Binding-site contacts:
Ligand atom CB contacts residue TRP177 of chain 1.D at 3.7 Å (hydrophobic).
Ligand atom CE1 contacts residue TYR174 of chain 1.D at 3.4 Å (hydrophobic).
Ligand atom ND1 contacts residue TRP177 of chain 1.D at 3.8 Å.
Ligand atom N contacts residue SER206 of chain 1.D at 4.3 Å.
Ligand atom CG contacts residue TYR143 of chain 1.D at 4.1 Å (hydrophobic).
Ligand atom ND1 contacts residue GLU161 of chain 1.D at 3.5 Å (salt-bridge).
Ligand atom CG contacts residue ASP195 of chain 1.D at 3.8 Å.
Ligand atom CD2 contacts residue TYR143 of chain 1.D at 3.3 Å (hydrophobic).
Ligand atom CG contacts residue TRP177 of chain 1.D at 4.1 Å (hydrophobic).
Ligand atom N contacts residue MSE204 of chain 1.D at 3.6 Å (h-bond).
Ligand atom CG contacts residue GLU161 of chain 1.D at 4.2 Å.
Ligand atom N contacts residue TYR143 of chain 1.D at 4.1 Å.
Ligand atom CB contacts residue ASP195 of chain 1.D at 4.1 Å.
Ligand atom CB contacts residue TYR143 of chain 1.D at 4.0 Å (hydrophobic).
Ligand atom CA contacts residue ASP224 of chain 1.D at 3.9 Å.
Ligand atom CD2 contacts residue GLU155 of chain 1.D at 3.8 Å.
Ligand atom CB contacts residue MSE157 of chain 1.D at 4.0 Å.
Ligand atom CG contacts residue MSE157 of chain 1.D at 4.1 Å.
Ligand atom NE2 contacts residue LYS196 of chain 1.D at 4.3 Å.
Ligand atom NE2 contacts residue MSE157 of chain 1.D at 4.1 Å.
Ligand atom CE1 contacts residue GLU155 of chain 1.D at 4.3 Å.
Ligand atom ND1 contacts residue TYR174 of chain 1.D at 3.4 Å (h-bond).
Ligand atom CE1 contacts residue ASP195 of chain 1.D at 3.1 Å.
Ligand atom N contacts residue TYR193 of chain 1.D at 3.2 Å (h-bond).
Ligand atom CB contacts residue TYR111 of chain 1.D at 3.6 Å (hydrophobic).
Ligand atom N contacts residue ASP195 of chain 1.D at 3.3 Å (salt-bridge).
Ligand atom CB contacts residue ASP224 of chain 1.D at 4.1 Å.
Ligand atom CE1 contacts residue GLU161 of chain 1.D at 2.8 Å.
Ligand atom NE2 contacts residue TYR143 of chain 1.D at 3.6 Å.
Ligand atom CA contacts residue TRP177 of chain 1.D at 3.4 Å (hydrophobic).
Ligand atom ND1 contacts residue ASP195 of chain 1.D at 2.9 Å (salt-bridge).
Ligand atom CD2 contacts residue MSE157 of chain 1.D at 3.8 Å.
Ligand atom CD2 contacts residue GLU161 of chain 1.D at 4.0 Å.
Ligand atom NE2 contacts residue GLU161 of chain 1.D at 3.2 Å (salt-bridge).
Ligand atom N contacts residue ASP224 of chain 1.D at 2.8 Å (salt-bridge).
Ligand atom CA contacts residue TYR193 of chain 1.D at 3.4 Å (hydrophobic).
Ligand atom CA contacts residue TYR111 of chain 1.D at 3.9 Å (hydrophobic).
Ligand atom CA contacts residue ASP195 of chain 1.D at 3.2 Å.
Ligand atom CE1 contacts residue LYS196 of chain 1.D at 4.2 Å.
Ligand atom NE2 contacts residue GLU155 of chain 1.D at 3.1 Å (salt-bridge).

Sequence of chain 1.D:
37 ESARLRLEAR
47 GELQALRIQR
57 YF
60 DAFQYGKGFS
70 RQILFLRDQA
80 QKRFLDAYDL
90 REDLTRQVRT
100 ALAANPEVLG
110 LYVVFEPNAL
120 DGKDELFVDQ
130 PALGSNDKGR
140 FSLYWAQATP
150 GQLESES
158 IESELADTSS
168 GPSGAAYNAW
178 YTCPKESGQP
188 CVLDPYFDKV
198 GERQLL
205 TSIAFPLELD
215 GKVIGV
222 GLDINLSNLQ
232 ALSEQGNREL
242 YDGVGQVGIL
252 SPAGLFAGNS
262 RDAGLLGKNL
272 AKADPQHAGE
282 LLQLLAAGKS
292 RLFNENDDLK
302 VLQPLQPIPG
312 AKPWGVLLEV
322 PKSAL

The small molecule below binds the protein below.
Small molecule (SMILES): NCCc1c[nH]cn1